Sequence of chain 1.B:
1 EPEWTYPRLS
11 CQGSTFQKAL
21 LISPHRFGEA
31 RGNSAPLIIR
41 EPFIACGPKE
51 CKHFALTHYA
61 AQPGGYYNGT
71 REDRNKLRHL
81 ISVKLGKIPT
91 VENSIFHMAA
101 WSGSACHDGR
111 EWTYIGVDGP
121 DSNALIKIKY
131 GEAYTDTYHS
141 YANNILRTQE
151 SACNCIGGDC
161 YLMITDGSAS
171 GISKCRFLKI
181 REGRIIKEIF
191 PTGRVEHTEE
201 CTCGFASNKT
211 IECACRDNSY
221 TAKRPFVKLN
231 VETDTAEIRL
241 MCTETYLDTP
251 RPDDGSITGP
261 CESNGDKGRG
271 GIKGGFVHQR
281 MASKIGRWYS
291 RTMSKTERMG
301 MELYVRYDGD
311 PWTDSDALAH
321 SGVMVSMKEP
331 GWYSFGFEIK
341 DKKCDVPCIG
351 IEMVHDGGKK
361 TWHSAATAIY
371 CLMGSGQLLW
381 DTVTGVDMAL

Binding-site contacts:
Ligand atom C5 contacts residue ASP73 of chain 1.B at 3.6 Å.
Ligand atom O1A contacts residue ARG40 of chain 1.B at 3.0 Å (salt-bridge).
Ligand atom C9 contacts residue GLU199 of chain 1.B at 3.3 Å.
Ligand atom O10 contacts residue ARG74 of chain 1.B at 2.7 Å (salt-bridge).
Ligand atom C1 contacts residue TYR333 of chain 1.B at 3.0 Å (hydrophobic).
Ligand atom O1A contacts residue ARG298 of chain 1.B at 2.8 Å (salt-bridge).
Ligand atom O2 contacts residue ASP73 of chain 1.B at 3.0 Å (salt-bridge).
Ligand atom C3 contacts residue ASP73 of chain 1.B at 3.6 Å.
Ligand atom C9 contacts residue ALA169 of chain 1.B at 3.6 Å (hydrophobic).
Ligand atom C3 contacts residue TYR333 of chain 1.B at 3.2 Å (hydrophobic).
Ligand atom C8 contacts residue ARG216 of chain 1.B at 3.5 Å.
Ligand atom O1B contacts residue TYR333 of chain 1.B at 3.5 Å (h-bond).
Ligand atom C9 contacts residue ASN218 of chain 1.B at 3.8 Å.
Ligand atom O1A contacts residue TYR333 of chain 1.B at 3.4 Å (h-bond).
Ligand atom C6 contacts residue GLU200 of chain 1.B at 3.7 Å.
Ligand atom O10 contacts residue ASP73 of chain 1.B at 3.6 Å.
Ligand atom C4 contacts residue GLU41 of chain 1.B at 3.4 Å.
Ligand atom C1 contacts residue ARG216 of chain 1.B at 3.9 Å.
Ligand atom O6 contacts residue ARG216 of chain 1.B at 3.6 Å.
Ligand atom C8 contacts residue GLU199 of chain 1.B at 3.6 Å.
Ligand atom C2 contacts residue ASP73 of chain 1.B at 3.9 Å.
Ligand atom C3 contacts residue GLU41 of chain 1.B at 3.2 Å.
Ligand atom O9 contacts residue ALA169 of chain 1.B at 3.7 Å.
Ligand atom C3 contacts residue ARG40 of chain 1.B at 3.6 Å.
Ligand atom O8 contacts residue ARG216 of chain 1.B at 3.4 Å.
Ligand atom O9 contacts residue ARG147 of chain 1.B at 3.3 Å (salt-bridge).
Ligand atom C1 contacts residue ARG298 of chain 1.B at 3.6 Å.
Ligand atom O1B contacts residue ARG216 of chain 1.B at 3.0 Å (salt-bridge).
Ligand atom C4 contacts residue ASP73 of chain 1.B at 3.9 Å.
Ligand atom C10 contacts residue ARG74 of chain 1.B at 3.9 Å.
Ligand atom O4 contacts residue ASP73 of chain 1.B at 3.4 Å.
Ligand atom C4 contacts residue TYR333 of chain 1.B at 3.7 Å (hydrophobic).
Ligand atom O9 contacts residue GLU199 of chain 1.B at 2.7 Å (salt-bridge).
Ligand atom O6 contacts residue TYR333 of chain 1.B at 3.0 Å (h-bond).
Ligand atom O4 contacts residue GLU41 of chain 1.B at 3.1 Å (salt-bridge).
Ligand atom O8 contacts residue GLU200 of chain 1.B at 3.7 Å.
Ligand atom O8 contacts residue GLU199 of chain 1.B at 2.8 Å (salt-bridge).
Ligand atom C2 contacts residue TYR333 of chain 1.B at 3.0 Å (hydrophobic).
Ligand atom O1B contacts residue ARG298 of chain 1.B at 2.8 Å (salt-bridge).
Ligand atom C6 contacts residue TYR333 of chain 1.B at 3.6 Å (hydrophobic).

The protein below binds the small molecule below.
Small molecule (SMILES): CC(=O)N[C@H]1[C@H]([C@H](O)[C@H](O)CO)O[C@@](O)(C(=O)O)C[C@@H]1O